Sequence of chain 1.A:
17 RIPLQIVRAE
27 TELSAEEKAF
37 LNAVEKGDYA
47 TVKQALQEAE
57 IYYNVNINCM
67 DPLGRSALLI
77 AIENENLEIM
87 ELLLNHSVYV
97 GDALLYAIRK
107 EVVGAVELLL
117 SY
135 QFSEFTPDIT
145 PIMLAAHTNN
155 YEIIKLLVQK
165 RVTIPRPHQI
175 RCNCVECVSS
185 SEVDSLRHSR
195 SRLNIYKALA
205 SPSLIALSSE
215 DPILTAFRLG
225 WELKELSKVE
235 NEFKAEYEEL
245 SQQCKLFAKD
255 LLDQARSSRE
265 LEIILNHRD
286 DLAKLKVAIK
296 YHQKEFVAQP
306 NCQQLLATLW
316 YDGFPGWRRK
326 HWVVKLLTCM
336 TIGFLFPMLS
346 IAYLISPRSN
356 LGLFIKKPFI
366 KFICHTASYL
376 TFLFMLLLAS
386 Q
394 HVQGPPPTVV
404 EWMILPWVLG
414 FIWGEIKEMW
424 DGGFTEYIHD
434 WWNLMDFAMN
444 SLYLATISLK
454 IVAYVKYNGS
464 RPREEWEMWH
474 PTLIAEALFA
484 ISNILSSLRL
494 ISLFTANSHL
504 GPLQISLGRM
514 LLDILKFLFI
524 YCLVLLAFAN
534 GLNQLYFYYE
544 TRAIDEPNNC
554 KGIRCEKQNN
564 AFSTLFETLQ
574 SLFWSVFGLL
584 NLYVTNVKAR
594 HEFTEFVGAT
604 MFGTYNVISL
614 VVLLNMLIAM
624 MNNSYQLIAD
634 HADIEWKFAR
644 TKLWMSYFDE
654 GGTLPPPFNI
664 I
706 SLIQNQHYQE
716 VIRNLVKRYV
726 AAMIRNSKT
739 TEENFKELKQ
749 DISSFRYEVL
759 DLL

Sequence of chain 1.C:
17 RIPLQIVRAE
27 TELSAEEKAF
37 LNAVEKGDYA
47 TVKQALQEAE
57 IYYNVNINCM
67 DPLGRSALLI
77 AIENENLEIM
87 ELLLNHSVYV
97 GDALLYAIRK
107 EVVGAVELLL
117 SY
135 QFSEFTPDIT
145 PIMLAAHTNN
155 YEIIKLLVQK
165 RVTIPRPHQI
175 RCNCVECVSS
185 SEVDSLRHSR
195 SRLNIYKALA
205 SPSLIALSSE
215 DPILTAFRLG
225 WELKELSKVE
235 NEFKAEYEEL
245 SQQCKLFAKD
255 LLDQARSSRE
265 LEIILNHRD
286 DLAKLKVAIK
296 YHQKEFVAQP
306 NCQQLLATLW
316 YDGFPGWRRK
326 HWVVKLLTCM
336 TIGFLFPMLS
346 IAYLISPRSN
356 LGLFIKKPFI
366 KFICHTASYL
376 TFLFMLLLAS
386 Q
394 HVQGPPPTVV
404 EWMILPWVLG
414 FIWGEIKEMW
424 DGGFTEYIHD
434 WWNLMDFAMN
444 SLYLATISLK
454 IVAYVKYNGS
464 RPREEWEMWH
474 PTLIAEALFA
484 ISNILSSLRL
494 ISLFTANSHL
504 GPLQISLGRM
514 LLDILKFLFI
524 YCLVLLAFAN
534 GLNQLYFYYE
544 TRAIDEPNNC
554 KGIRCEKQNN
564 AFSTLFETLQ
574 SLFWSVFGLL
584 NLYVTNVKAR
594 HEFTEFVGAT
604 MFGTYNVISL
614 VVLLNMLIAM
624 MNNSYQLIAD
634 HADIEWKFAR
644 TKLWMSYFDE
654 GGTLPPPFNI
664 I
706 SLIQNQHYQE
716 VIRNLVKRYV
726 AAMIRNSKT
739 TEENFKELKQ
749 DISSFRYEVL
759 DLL

The protein below binds the small molecule below.
Small molecule (SMILES): CC(C)CCC[C@@H](C)[C@H]1CC[C@H]2[C@@H]3CC=C4C[C@@H](OC(=O)CCC(=O)O)CC[C@]4(C)[C@H]3CC[C@]12C

Binding-site contacts:
Ligand atom CAV contacts residue ALA499 of chain 1.C at 3.9 Å (hydrophobic).
Ligand atom CAK contacts residue PHE497 of chain 1.C at 3.8 Å (hydrophobic).
Ligand atom OAF contacts residue ALA499 of chain 1.C at 3.1 Å (h-bond).
Ligand atom CAC contacts residue LEU375 of chain 1.C at 4.2 Å (hydrophobic).
Ligand atom OAH contacts residue TYR316 of chain 1.C at 3.0 Å (h-bond).
Ligand atom CAZ contacts residue LEU496 of chain 1.C at 4.0 Å (hydrophobic).
Ligand atom CAX contacts residue TYR316 of chain 1.C at 3.9 Å (hydrophobic).
Ligand atom OAH contacts residue PHE364 of chain 1.C at 3.3 Å.
Ligand atom CAL contacts residue ALA499 of chain 1.C at 4.1 Å (hydrophobic).
Ligand atom CBA contacts residue CYS525 of chain 1.A at 4.1 Å (hydrophobic).
Ligand atom CAY contacts residue ASN500 of chain 1.C at 4.2 Å.
Ligand atom OAG contacts residue ALA499 of chain 1.C at 3.9 Å.
Ligand atom CAV contacts residue ASN500 of chain 1.C at 4.2 Å.
Ligand atom CAY contacts residue ALA499 of chain 1.C at 4.0 Å (hydrophobic).
Ligand atom CAE contacts residue LEU375 of chain 1.C at 3.6 Å (hydrophobic).
Ligand atom CAI contacts residue PHE497 of chain 1.C at 4.3 Å (hydrophobic).
Ligand atom CAO contacts residue LEU493 of chain 1.C at 4.2 Å (hydrophobic).
Ligand atom CAB contacts residue CYS525 of chain 1.A at 4.2 Å (hydrophobic).
Ligand atom OAH contacts residue TRP315 of chain 1.C at 3.2 Å (h-bond).
Ligand atom CAP contacts residue LEU493 of chain 1.C at 4.3 Å (hydrophobic).
Ligand atom CAB contacts residue PHE522 of chain 1.A at 4.2 Å (hydrophobic).
Ligand atom CAK contacts residue LEU503 of chain 1.C at 4.3 Å (hydrophobic).
Ligand atom CAP contacts residue LEU526 of chain 1.A at 4.0 Å (hydrophobic).
Ligand atom OAW contacts residue ALA499 of chain 1.C at 4.1 Å.
Ligand atom CAD contacts residue LEU496 of chain 1.C at 3.8 Å (hydrophobic).
Ligand atom CAI contacts residue LEU496 of chain 1.C at 3.4 Å (hydrophobic).
Ligand atom CAL contacts residue TYR316 of chain 1.C at 4.2 Å (hydrophobic).
Ligand atom CAX contacts residue ALA499 of chain 1.C at 3.8 Å (hydrophobic).
Ligand atom CAQ contacts residue LEU526 of chain 1.A at 4.1 Å (hydrophobic).
Ligand atom CAD contacts residue THR371 of chain 1.C at 3.5 Å.
Ligand atom CBB contacts residue LEU493 of chain 1.C at 4.3 Å (hydrophobic).
Ligand atom CAE contacts residue LEU493 of chain 1.C at 3.8 Å (hydrophobic).
Ligand atom OAG contacts residue ASN500 of chain 1.C at 3.0 Å (h-bond).
Ligand atom CAN contacts residue LEU529 of chain 1.A at 4.0 Å (hydrophobic).
Ligand atom CAV contacts residue LEU496 of chain 1.C at 4.0 Å (hydrophobic).
Ligand atom OAF contacts residue PHE364 of chain 1.C at 4.2 Å.
Ligand atom CAQ contacts residue PHE497 of chain 1.C at 3.7 Å (hydrophobic).
Ligand atom CBB contacts residue LEU375 of chain 1.C at 4.1 Å (hydrophobic).
Ligand atom CAX contacts residue TRP315 of chain 1.C at 4.3 Å (hydrophobic).
Ligand atom CAX contacts residue PHE364 of chain 1.C at 3.9 Å (hydrophobic).